Binding-site contacts:
Ligand atom N contacts residue GLY105 of chain 1.A at 3.7 Å.
Ligand atom C4 contacts residue LEU101 of chain 1.A at 4.2 Å (hydrophobic).
Ligand atom C contacts residue MET102 of chain 1.A at 4.0 Å (hydrophobic).
Ligand atom C2 contacts residue MET102 of chain 1.A at 3.4 Å (hydrophobic).
Ligand atom C6 contacts residue VAL32 of chain 1.A at 3.8 Å (hydrophobic).
Ligand atom C1 contacts residue LEU24 of chain 1.A at 4.2 Å (hydrophobic).
Ligand atom C10 contacts residue GLU103 of chain 1.A at 3.3 Å.
Ligand atom C4 contacts residue LEU152 of chain 1.A at 3.8 Å (hydrophobic).
Ligand atom C8 contacts residue VAL32 of chain 1.A at 4.2 Å (hydrophobic).
Ligand atom C1 contacts residue GLY105 of chain 1.A at 4.2 Å.
Ligand atom C6 contacts residue LEU152 of chain 1.A at 4.0 Å (hydrophobic).
Ligand atom O contacts residue GLU103 of chain 1.A at 4.2 Å.
Ligand atom C10 contacts residue GLY104 of chain 1.A at 3.8 Å.
Ligand atom C3 contacts residue MET102 of chain 1.A at 4.1 Å (hydrophobic).
Ligand atom C8 contacts residue LEU24 of chain 1.A at 4.0 Å (hydrophobic).
Ligand atom N2 contacts residue LEU152 of chain 1.A at 3.7 Å.
Ligand atom C5 contacts residue ALA45 of chain 1.A at 4.0 Å (hydrophobic).
Ligand atom C7 contacts residue VAL32 of chain 1.A at 3.7 Å (hydrophobic).
Ligand atom C contacts residue GLY105 of chain 1.A at 3.5 Å.
Ligand atom N1 contacts residue LEU152 of chain 1.A at 4.2 Å.
Ligand atom N3 contacts residue LEU24 of chain 1.A at 4.2 Å.
Ligand atom C contacts residue LEU24 of chain 1.A at 4.2 Å (hydrophobic).
Ligand atom N1 contacts residue GLU100 of chain 1.A at 4.1 Å.
Ligand atom N1 contacts residue MET102 of chain 1.A at 3.1 Å (h-bond).
Ligand atom N3 contacts residue GLY105 of chain 1.A at 3.9 Å.
Ligand atom C4 contacts residue GLU100 of chain 1.A at 3.3 Å.
Ligand atom N1 contacts residue ALA45 of chain 1.A at 4.0 Å.
Ligand atom C10 contacts residue GLY105 of chain 1.A at 3.7 Å.
Ligand atom N2 contacts residue VAL32 of chain 1.A at 4.0 Å.
Ligand atom C7 contacts residue LEU152 of chain 1.A at 4.1 Å (hydrophobic).
Ligand atom N1 contacts residue LEU101 of chain 1.A at 4.0 Å.
Ligand atom O contacts residue GLY105 of chain 1.A at 3.6 Å.
Ligand atom C3 contacts residue LEU152 of chain 1.A at 4.3 Å (hydrophobic).
Ligand atom C5 contacts residue LEU152 of chain 1.A at 3.6 Å (hydrophobic).
Ligand atom N contacts residue LEU24 of chain 1.A at 3.7 Å.
Ligand atom C5 contacts residue LEU99 of chain 1.A at 4.1 Å (hydrophobic).
Ligand atom C5 contacts residue GLU100 of chain 1.A at 4.2 Å.
Ligand atom C4 contacts residue MET102 of chain 1.A at 3.7 Å (hydrophobic).
Ligand atom O contacts residue MET102 of chain 1.A at 2.9 Å (h-bond).
Ligand atom C4 contacts residue ALA45 of chain 1.A at 3.6 Å (hydrophobic).

Sequence of chain 1.A:
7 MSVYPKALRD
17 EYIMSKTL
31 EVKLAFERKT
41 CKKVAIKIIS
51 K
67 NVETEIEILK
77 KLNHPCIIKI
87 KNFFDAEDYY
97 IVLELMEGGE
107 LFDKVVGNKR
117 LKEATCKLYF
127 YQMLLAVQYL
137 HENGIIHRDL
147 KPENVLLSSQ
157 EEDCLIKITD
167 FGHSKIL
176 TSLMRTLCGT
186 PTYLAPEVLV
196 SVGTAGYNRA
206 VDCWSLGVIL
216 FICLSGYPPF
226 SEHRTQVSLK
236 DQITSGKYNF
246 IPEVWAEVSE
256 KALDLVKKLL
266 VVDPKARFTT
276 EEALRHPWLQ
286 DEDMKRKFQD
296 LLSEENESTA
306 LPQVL

A small-molecule ligand and the protein it binds are described below.
Small molecule (SMILES): CC(C)(C)NC(=O)Nc1ccc2nccnc2c1